Sequence of chain 1.B:
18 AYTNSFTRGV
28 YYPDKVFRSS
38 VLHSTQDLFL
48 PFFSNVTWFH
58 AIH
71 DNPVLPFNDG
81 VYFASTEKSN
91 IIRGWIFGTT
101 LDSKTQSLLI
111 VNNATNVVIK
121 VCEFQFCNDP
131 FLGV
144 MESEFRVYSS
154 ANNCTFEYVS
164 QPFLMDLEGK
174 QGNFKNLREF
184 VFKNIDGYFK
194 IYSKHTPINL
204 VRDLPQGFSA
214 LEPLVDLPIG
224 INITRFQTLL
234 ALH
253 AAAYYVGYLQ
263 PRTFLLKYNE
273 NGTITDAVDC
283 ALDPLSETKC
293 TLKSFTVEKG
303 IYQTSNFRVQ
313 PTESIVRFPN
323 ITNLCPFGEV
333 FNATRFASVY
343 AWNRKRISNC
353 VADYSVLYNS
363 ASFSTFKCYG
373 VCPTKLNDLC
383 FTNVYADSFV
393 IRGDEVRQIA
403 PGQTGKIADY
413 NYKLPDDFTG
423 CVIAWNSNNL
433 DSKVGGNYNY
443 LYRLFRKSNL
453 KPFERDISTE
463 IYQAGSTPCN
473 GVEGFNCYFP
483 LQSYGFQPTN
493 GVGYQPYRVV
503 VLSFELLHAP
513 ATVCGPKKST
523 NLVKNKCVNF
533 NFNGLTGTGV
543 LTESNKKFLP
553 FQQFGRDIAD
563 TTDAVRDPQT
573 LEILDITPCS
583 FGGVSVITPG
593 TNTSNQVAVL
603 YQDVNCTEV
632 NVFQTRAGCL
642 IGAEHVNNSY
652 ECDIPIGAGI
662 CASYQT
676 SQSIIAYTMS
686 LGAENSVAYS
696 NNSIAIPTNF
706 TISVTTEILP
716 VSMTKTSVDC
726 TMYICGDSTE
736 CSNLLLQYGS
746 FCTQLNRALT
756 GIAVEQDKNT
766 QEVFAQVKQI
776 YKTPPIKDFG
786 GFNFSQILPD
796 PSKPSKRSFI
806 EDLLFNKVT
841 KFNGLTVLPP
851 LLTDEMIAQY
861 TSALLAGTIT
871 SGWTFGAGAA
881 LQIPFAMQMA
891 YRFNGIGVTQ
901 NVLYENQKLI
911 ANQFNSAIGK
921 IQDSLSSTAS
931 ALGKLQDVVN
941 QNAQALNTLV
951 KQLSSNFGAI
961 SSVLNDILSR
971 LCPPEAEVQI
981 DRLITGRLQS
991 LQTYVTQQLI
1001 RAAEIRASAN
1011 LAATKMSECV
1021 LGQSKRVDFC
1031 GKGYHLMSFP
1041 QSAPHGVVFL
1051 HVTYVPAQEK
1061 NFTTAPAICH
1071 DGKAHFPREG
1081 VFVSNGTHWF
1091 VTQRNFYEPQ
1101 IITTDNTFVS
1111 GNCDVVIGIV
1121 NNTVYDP

This protein binds this small molecule.
Small molecule (SMILES): CC(=O)N[C@@H]1[C@@H](O)[C@H](O)[C@@H](CO)O[C@H]1O

Binding-site contacts:
Ligand atom C7 contacts residue ASN334 of chain 1.B at 3.4 Å.
Ligand atom C3 contacts residue ASN334 of chain 1.B at 3.8 Å.
Ligand atom O7 contacts residue GLY330 of chain 1.B at 3.0 Å.
Ligand atom C8 contacts residue LEU359 of chain 1.B at 3.9 Å (hydrophobic).
Ligand atom C2 contacts residue ASN334 of chain 1.B at 2.4 Å.
Ligand atom C5 contacts residue ASN334 of chain 1.B at 3.6 Å.
Ligand atom N2 contacts residue ASN334 of chain 1.B at 2.9 Å (h-bond).
Ligand atom C7 contacts residue GLY330 of chain 1.B at 3.6 Å.
Ligand atom O7 contacts residue ASN334 of chain 1.B at 3.4 Å (h-bond).
Ligand atom O5 contacts residue ASN334 of chain 1.B at 2.3 Å (h-bond).
Ligand atom C8 contacts residue PHE333 of chain 1.B at 4.0 Å (hydrophobic).
Ligand atom C4 contacts residue ASN334 of chain 1.B at 4.2 Å.
Ligand atom C8 contacts residue GLY330 of chain 1.B at 3.7 Å.
Ligand atom C8 contacts residue PHE329 of chain 1.B at 4.0 Å (hydrophobic).
Ligand atom C1 contacts residue ASN334 of chain 1.B at 1.4 Å.